Sequence of chain 1.A:
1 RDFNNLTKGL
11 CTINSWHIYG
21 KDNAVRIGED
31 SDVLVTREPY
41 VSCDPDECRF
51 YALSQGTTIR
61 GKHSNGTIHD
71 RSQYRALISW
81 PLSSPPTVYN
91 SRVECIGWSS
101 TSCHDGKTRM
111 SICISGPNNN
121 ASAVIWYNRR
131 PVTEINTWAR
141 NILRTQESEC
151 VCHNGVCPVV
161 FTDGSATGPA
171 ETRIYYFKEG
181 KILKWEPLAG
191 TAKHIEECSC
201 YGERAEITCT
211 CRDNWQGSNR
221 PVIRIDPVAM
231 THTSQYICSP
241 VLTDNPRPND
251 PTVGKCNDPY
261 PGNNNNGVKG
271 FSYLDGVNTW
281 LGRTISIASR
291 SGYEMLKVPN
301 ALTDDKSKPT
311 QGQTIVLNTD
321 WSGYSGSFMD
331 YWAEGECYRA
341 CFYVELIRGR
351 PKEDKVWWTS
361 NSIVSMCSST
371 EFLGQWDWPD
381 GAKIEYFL

A protein and the small-molecule ligand that binds it are described below.
Small molecule (SMILES): CC(=O)N[C@H]1[C@H](O[C@H]2[C@H](O)[C@@H](NC(C)=O)CO[C@@H]2CO)O[C@H](CO)[C@@H](O[C@@H]2O[C@H](CO[C@H]3O[C@H](CO[C@H]4O[C@H](CO)[C@@H](O)[C@H](O)[C@@H]4O)[C@@H](O)[C@H](O[C@H]4O[C@H](CO)[C@@H](O)[C@H](O)[C@@H]4O)[C@@H]3O)[C@@H](O)[C@H](O[C@H]3O[C@H](CO)[C@@H](O)[C@H](O)[C@@H]3O[C@H]3O[C@H](CO)[C@@H](O)[C@H](O)[C@@H]3O[C@H]3O[C@H](CO)[C@@H](O)[C@H](O)[C@@H]3O)[C@@H]2O)[C@@H]1O

Binding-site contacts:
Ligand atom O5 contacts residue ASN120 of chain 1.A at 2.3 Å (h-bond).
Ligand atom O6 contacts residue ILE285 of chain 3.A at 2.9 Å (h-bond).
Ligand atom C4 contacts residue GLU294 of chain 3.A at 3.5 Å.
Ligand atom O7 contacts residue ASN120 of chain 1.A at 3.6 Å (h-bond).
Ligand atom O4 contacts residue GLU294 of chain 3.A at 2.9 Å (salt-bridge).
Ligand atom O5 contacts residue ARG283 of chain 3.A at 3.2 Å (salt-bridge).
Ligand atom O6 contacts residue ASP250 of chain 3.A at 2.5 Å (salt-bridge).
Ligand atom O5 contacts residue GLY374 of chain 3.A at 3.3 Å.
Ligand atom O2 contacts residue GLY312 of chain 3.A at 3.1 Å.
Ligand atom C7 contacts residue ASN120 of chain 1.A at 3.5 Å.
Ligand atom O3 contacts residue GLY312 of chain 3.A at 3.0 Å (h-bond).
Ligand atom C3 contacts residue GLY312 of chain 3.A at 3.2 Å.
Ligand atom O5 contacts residue ASP250 of chain 3.A at 3.6 Å.
Ligand atom C6 contacts residue ARG283 of chain 3.A at 3.6 Å.
Ligand atom O3 contacts residue ASN249 of chain 3.A at 2.7 Å (h-bond).
Ligand atom C3 contacts residue GLU294 of chain 3.A at 3.3 Å.
Ligand atom O3 contacts residue ARG283 of chain 3.A at 2.9 Å (salt-bridge).
Ligand atom O4 contacts residue ILE287 of chain 3.A at 3.4 Å.
Ligand atom C1 contacts residue ASN120 of chain 1.A at 1.4 Å.
Ligand atom O2 contacts residue LEU296 of chain 3.A at 3.6 Å.
Ligand atom O6 contacts residue GLN375 of chain 3.A at 3.0 Å.
Ligand atom O2 contacts residue ASN249 of chain 3.A at 3.1 Å (h-bond).
Ligand atom O5 contacts residue GLN375 of chain 3.A at 3.4 Å (h-bond).
Ligand atom O4 contacts residue ARG247 of chain 3.A at 3.2 Å (salt-bridge).
Ligand atom C6 contacts residue ASP250 of chain 3.A at 3.6 Å.
Ligand atom C2 contacts residue ASN120 of chain 1.A at 2.5 Å.
Ligand atom O5 contacts residue GLY312 of chain 3.A at 3.6 Å (h-bond).
Ligand atom O4 contacts residue ARG283 of chain 3.A at 3.6 Å.
Ligand atom C5 contacts residue ARG283 of chain 3.A at 3.5 Å.
Ligand atom O3 contacts residue GLU294 of chain 3.A at 2.7 Å (salt-bridge).
Ligand atom O6 contacts residue THR310 of chain 3.A at 3.4 Å (h-bond).
Ligand atom O6 contacts residue LYS308 of chain 3.A at 2.9 Å (salt-bridge).
Ligand atom C8 contacts residue GLN311 of chain 3.A at 3.0 Å.
Ligand atom C6 contacts residue PRO309 of chain 3.A at 3.5 Å (hydrophobic).
Ligand atom O3 contacts residue ASP250 of chain 3.A at 2.9 Å (salt-bridge).
Ligand atom C6 contacts residue LEU373 of chain 3.A at 3.3 Å (hydrophobic).
Ligand atom O3 contacts residue GLN311 of chain 3.A at 3.2 Å.
Ligand atom N2 contacts residue ASN120 of chain 1.A at 3.0 Å (h-bond).
Ligand atom C5 contacts residue ASN120 of chain 1.A at 3.6 Å.
Ligand atom O4 contacts residue GLY312 of chain 3.A at 3.6 Å.

Sequence of chain 3.A:
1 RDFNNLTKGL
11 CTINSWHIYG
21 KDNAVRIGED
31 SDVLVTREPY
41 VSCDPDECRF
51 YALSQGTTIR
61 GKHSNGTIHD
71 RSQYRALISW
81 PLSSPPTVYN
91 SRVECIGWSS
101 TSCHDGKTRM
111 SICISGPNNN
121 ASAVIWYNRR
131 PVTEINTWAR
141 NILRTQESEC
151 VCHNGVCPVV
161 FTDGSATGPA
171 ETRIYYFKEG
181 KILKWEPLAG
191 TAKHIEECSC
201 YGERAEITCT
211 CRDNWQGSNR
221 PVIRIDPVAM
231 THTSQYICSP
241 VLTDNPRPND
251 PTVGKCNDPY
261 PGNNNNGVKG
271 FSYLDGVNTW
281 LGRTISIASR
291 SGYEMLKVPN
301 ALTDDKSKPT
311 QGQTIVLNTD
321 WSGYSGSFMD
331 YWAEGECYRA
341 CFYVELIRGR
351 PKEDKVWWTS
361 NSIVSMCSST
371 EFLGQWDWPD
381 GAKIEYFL